The small molecule below binds the protein below.
Small molecule (SMILES): NCC(=O)O

Binding-site contacts:
Ligand atom OXT contacts residue THR30 of chain 1.B at 4.4 Å.
Ligand atom N contacts residue VAL10 of chain 1.C at 4.4 Å.
Ligand atom C contacts residue THR9 of chain 1.C at 4.4 Å.
Ligand atom OXT contacts residue ALA27 of chain 1.B at 4.3 Å.
Ligand atom O contacts residue ALA6 of chain 1.C at 3.7 Å.
Ligand atom OXT contacts residue THR9 of chain 1.C at 4.4 Å.
Ligand atom O contacts residue THR9 of chain 1.C at 3.8 Å.
Ligand atom O contacts residue THR30 of chain 1.B at 4.3 Å.

Sequence of chain 1.C:
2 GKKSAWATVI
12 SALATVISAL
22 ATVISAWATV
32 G

Sequence of chain 1.B:
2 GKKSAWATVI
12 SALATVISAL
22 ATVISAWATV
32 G